Binding-site contacts:
Ligand atom C8 contacts residue ASN26 of chain 1.D at 3.1 Å.
Ligand atom C1 contacts residue ASN26 of chain 1.D at 1.5 Å.
Ligand atom C7 contacts residue ASN26 of chain 1.D at 3.2 Å.
Ligand atom C3 contacts residue ASN26 of chain 1.D at 3.9 Å.
Ligand atom O5 contacts residue ASN26 of chain 1.D at 2.5 Å (h-bond).
Ligand atom C8 contacts residue THR28 of chain 1.D at 4.2 Å.
Ligand atom C4 contacts residue ASN26 of chain 1.D at 4.4 Å.
Ligand atom C2 contacts residue ASN26 of chain 1.D at 2.5 Å.
Ligand atom N2 contacts residue ASN26 of chain 1.D at 2.9 Å (h-bond).
Ligand atom C5 contacts residue ASN26 of chain 1.D at 3.8 Å.
Ligand atom O7 contacts residue ASN26 of chain 1.D at 3.2 Å (h-bond).

The protein below binds the small molecule below.
Small molecule (SMILES): CC(=O)N[C@@H]1[C@@H](O)[C@H](O)[C@@H](CO)O[C@H]1O

Sequence of chain 1.D:
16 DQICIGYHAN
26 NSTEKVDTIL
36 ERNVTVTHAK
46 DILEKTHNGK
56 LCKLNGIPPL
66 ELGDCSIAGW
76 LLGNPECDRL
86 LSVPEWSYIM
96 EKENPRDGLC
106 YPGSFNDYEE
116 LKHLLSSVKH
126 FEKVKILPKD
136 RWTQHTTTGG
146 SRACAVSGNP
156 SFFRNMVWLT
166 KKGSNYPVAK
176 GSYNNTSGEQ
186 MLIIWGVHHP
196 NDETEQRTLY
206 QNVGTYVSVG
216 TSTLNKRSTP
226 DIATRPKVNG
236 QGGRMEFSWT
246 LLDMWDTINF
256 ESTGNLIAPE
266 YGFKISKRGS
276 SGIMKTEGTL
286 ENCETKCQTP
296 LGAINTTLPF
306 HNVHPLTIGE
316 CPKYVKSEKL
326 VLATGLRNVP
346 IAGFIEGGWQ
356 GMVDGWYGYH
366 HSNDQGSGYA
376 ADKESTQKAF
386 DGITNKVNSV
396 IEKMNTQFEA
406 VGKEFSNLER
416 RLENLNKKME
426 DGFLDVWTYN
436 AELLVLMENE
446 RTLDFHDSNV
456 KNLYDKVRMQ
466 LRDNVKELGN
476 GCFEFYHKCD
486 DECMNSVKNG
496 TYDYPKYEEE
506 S